Sequence of chain 49.I:
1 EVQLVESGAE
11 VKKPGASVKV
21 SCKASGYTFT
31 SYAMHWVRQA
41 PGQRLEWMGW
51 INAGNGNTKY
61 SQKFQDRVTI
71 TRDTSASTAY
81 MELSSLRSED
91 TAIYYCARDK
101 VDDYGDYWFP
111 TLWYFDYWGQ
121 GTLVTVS

Binding-site contacts:
Ligand atom C5 contacts residue GLN65 of chain 49.I at 3.7 Å.
Ligand atom O5 contacts residue ASN67 of chain 49.C at 2.4 Å (h-bond).
Ligand atom O6 contacts residue ASN67 of chain 49.C at 4.0 Å.
Ligand atom C2 contacts residue GLN65 of chain 49.I at 4.4 Å.
Ligand atom O7 contacts residue ASN67 of chain 49.C at 4.1 Å.
Ligand atom O5 contacts residue GLN65 of chain 49.I at 3.7 Å.
Ligand atom C1 contacts residue ASN67 of chain 49.C at 1.4 Å.
Ligand atom O3 contacts residue GLN65 of chain 49.I at 3.6 Å.
Ligand atom C8 contacts residue PHE90 of chain 49.C at 3.7 Å (hydrophobic).
Ligand atom C4 contacts residue ASN67 of chain 49.C at 4.2 Å.
Ligand atom C4 contacts residue GLN65 of chain 49.I at 3.3 Å.
Ligand atom C3 contacts residue ASN67 of chain 49.C at 3.8 Å.
Ligand atom O4 contacts residue ASP66 of chain 49.I at 2.7 Å (salt-bridge).
Ligand atom C7 contacts residue PHE90 of chain 49.C at 4.4 Å (hydrophobic).
Ligand atom O6 contacts residue GLN65 of chain 49.I at 2.5 Å (h-bond).
Ligand atom C5 contacts residue ASN67 of chain 49.C at 3.7 Å.
Ligand atom C7 contacts residue ASN67 of chain 49.C at 3.7 Å.
Ligand atom O6 contacts residue TYR60 of chain 49.I at 4.2 Å.
Ligand atom C2 contacts residue ASN67 of chain 49.C at 2.4 Å.
Ligand atom O4 contacts residue GLN65 of chain 49.I at 3.6 Å.
Ligand atom N2 contacts residue ASN67 of chain 49.C at 2.9 Å (h-bond).
Ligand atom C4 contacts residue ASP66 of chain 49.I at 4.0 Å.
Ligand atom C3 contacts residue GLN65 of chain 49.I at 4.0 Å.
Ligand atom C6 contacts residue GLN65 of chain 49.I at 3.5 Å.

Sequence of chain 49.C:
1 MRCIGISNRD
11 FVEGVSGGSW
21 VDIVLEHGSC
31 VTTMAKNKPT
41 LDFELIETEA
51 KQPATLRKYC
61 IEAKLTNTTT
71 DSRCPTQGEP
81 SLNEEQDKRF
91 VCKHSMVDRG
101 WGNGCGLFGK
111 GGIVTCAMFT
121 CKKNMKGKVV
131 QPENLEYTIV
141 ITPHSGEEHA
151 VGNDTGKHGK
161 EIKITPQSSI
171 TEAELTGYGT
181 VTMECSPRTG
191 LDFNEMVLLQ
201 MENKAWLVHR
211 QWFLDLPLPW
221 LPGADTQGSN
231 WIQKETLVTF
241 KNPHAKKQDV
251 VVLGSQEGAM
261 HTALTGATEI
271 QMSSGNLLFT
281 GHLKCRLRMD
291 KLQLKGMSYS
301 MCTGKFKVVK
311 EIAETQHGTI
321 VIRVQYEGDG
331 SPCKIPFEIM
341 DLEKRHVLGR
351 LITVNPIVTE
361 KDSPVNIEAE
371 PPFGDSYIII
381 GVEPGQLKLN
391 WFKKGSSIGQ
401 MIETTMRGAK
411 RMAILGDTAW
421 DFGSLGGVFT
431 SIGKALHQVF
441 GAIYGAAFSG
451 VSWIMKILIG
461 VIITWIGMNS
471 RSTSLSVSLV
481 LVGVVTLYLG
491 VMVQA

The small molecule below binds the protein below.
Small molecule (SMILES): CC(=O)N[C@@H]1[C@@H](O)[C@H](O)[C@@H](CO)O[C@H]1O